The small molecule below binds the protein below.
Small molecule (SMILES): CC(=O)N[C@@H]1[C@@H](O)[C@H](O)[C@@H](CO)O[C@H]1O

Binding-site contacts:
Ligand atom C7 contacts residue THR156 of chain 1.F at 4.3 Å.
Ligand atom O7 contacts residue ASN154 of chain 1.F at 3.5 Å (h-bond).
Ligand atom O6 contacts residue ALA147 of chain 1.F at 4.3 Å.
Ligand atom C1 contacts residue THR156 of chain 1.F at 3.7 Å.
Ligand atom O5 contacts residue ASN154 of chain 1.F at 2.4 Å (h-bond).
Ligand atom C8 contacts residue THR156 of chain 1.F at 4.3 Å.
Ligand atom C4 contacts residue ASN154 of chain 1.F at 4.1 Å.
Ligand atom C5 contacts residue THR156 of chain 1.F at 4.5 Å.
Ligand atom C5 contacts residue ASN154 of chain 1.F at 3.6 Å.
Ligand atom N2 contacts residue THR156 of chain 1.F at 3.6 Å.
Ligand atom C7 contacts residue ASN154 of chain 1.F at 3.5 Å.
Ligand atom O5 contacts residue SER151 of chain 1.F at 4.3 Å.
Ligand atom C6 contacts residue ALA147 of chain 1.F at 4.3 Å (hydrophobic).
Ligand atom C2 contacts residue THR156 of chain 1.F at 4.4 Å.
Ligand atom C3 contacts residue ASN154 of chain 1.F at 3.8 Å.
Ligand atom C2 contacts residue ASN154 of chain 1.F at 2.4 Å.
Ligand atom C1 contacts residue ASN154 of chain 1.F at 1.4 Å.
Ligand atom O5 contacts residue THR156 of chain 1.F at 4.2 Å.
Ligand atom N2 contacts residue ASN154 of chain 1.F at 3.0 Å (h-bond).

Sequence of chain 1.F:
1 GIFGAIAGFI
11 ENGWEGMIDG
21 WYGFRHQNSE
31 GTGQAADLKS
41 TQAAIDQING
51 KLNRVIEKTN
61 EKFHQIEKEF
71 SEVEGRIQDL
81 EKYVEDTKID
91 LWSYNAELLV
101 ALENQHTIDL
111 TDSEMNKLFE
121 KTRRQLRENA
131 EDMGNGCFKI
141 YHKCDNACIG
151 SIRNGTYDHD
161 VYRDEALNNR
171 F